Sequence of chain 1.A:
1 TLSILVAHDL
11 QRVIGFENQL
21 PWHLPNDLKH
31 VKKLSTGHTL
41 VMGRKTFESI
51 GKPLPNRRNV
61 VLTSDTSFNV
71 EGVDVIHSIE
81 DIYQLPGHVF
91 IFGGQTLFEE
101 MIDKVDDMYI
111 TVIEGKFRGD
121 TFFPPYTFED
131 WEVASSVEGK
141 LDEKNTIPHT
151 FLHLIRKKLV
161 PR

Binding-site contacts:
Ligand atom C25 contacts residue R0Y1 of chain 1.B at 0.0 Å.
Ligand atom C33 contacts residue R0Y1 of chain 1.B at 0.0 Å.
Ligand atom C02 contacts residue R0Y1 of chain 1.B at 0.0 Å.
Ligand atom C10 contacts residue R0Y1 of chain 1.B at 0.0 Å.
Ligand atom N21 contacts residue R0Y1 of chain 1.B at 0.0 Å (h-bond).
Ligand atom C06 contacts residue R0Y1 of chain 1.B at 0.0 Å.
Ligand atom C09 contacts residue R0Y1 of chain 1.B at 0.0 Å.
Ligand atom O31 contacts residue R0Y1 of chain 1.B at 0.0 Å (h-bond).
Ligand atom C19 contacts residue R0Y1 of chain 1.B at 0.0 Å.
Ligand atom C36 contacts residue R0Y1 of chain 1.B at 0.0 Å.
Ligand atom C23 contacts residue R0Y1 of chain 1.B at 0.0 Å.
Ligand atom N01 contacts residue R0Y1 of chain 1.B at 0.0 Å (h-bond).
Ligand atom C16 contacts residue R0Y1 of chain 1.B at 0.0 Å.
Ligand atom C30 contacts residue R0Y1 of chain 1.B at 0.0 Å.
Ligand atom N20 contacts residue R0Y1 of chain 1.B at 0.0 Å (h-bond).
Ligand atom C24 contacts residue R0Y1 of chain 1.B at 0.0 Å.
Ligand atom N08 contacts residue R0Y1 of chain 1.B at 0.0 Å (h-bond).
Ligand atom C11 contacts residue R0Y1 of chain 1.B at 0.0 Å.
Ligand atom C35 contacts residue R0Y1 of chain 1.B at 0.0 Å.
Ligand atom O34 contacts residue R0Y1 of chain 1.B at 0.0 Å (h-bond).
Ligand atom N01 contacts residue LEU5 of chain 1.A at 2.7 Å (h-bond).
Ligand atom C40 contacts residue R0Y1 of chain 1.B at 0.0 Å.
Ligand atom N05 contacts residue R0Y1 of chain 1.B at 0.0 Å (h-bond).
Ligand atom C26 contacts residue R0Y1 of chain 1.B at 1.6 Å.
Ligand atom O13 contacts residue R0Y1 of chain 1.B at 0.0 Å (h-bond).
Ligand atom C17 contacts residue R0Y1 of chain 1.B at 0.0 Å.
Ligand atom N07 contacts residue R0Y1 of chain 1.B at 0.0 Å (h-bond).
Ligand atom O39 contacts residue R0Y1 of chain 1.B at 0.0 Å (h-bond).
Ligand atom C32 contacts residue R0Y1 of chain 1.B at 0.0 Å.
Ligand atom C38 contacts residue R0Y1 of chain 1.B at 0.0 Å.
Ligand atom C29 contacts residue R0Y1 of chain 1.B at 0.0 Å.
Ligand atom O37 contacts residue R0Y1 of chain 1.B at 0.0 Å (h-bond).
Ligand atom C14 contacts residue R0Y1 of chain 1.B at 0.0 Å.
Ligand atom C27 contacts residue R0Y1 of chain 1.B at 2.6 Å.
Ligand atom C04 contacts residue R0Y1 of chain 1.B at 0.0 Å.
Ligand atom C18 contacts residue R0Y1 of chain 1.B at 0.0 Å.
Ligand atom C12 contacts residue R0Y1 of chain 1.B at 0.0 Å.
Ligand atom C03 contacts residue R0Y1 of chain 1.B at 0.0 Å.
Ligand atom C15 contacts residue R0Y1 of chain 1.B at 0.0 Å.
Ligand atom C22 contacts residue R0Y1 of chain 1.B at 0.0 Å.

A small-molecule ligand and the protein it binds are described below.
Small molecule (SMILES): COc1cc2c(cc1OC)[C@@H](C1CC1)N(C(=O)/C=C/c1cc(Cc3cnc(N)nc3N)cc(OC)c1OC)N=C2